This protein binds this small molecule.
Small molecule (SMILES): CC(=O)NCc1ccc(F)c(C)c1

Binding-site contacts:
Ligand atom C contacts residue PHE47 of chain 1.A at 3.8 Å (hydrophobic).
Ligand atom O contacts residue CYS46 of chain 1.A at 3.1 Å (h-bond).
Ligand atom C2 contacts residue ARG44 of chain 1.A at 3.8 Å.
Ligand atom C4 contacts residue THR217 of chain 1.A at 3.9 Å.
Ligand atom C4 contacts residue SER218 of chain 1.A at 3.9 Å.
Ligand atom N contacts residue SER218 of chain 1.A at 3.0 Å (h-bond).
Ligand atom C contacts residue TYR220 of chain 1.A at 4.1 Å (hydrophobic).
Ligand atom O contacts residue ASP43 of chain 1.A at 3.3 Å (salt-bridge).
Ligand atom C4 contacts residue HIS219 of chain 1.A at 3.5 Å.
Ligand atom C contacts residue SER218 of chain 1.A at 3.7 Å.
Ligand atom O contacts residue ASN45 of chain 1.A at 3.3 Å (h-bond).
Ligand atom C9 contacts residue SER218 of chain 1.A at 3.7 Å.
Ligand atom C1 contacts residue SER218 of chain 1.A at 3.8 Å.
Ligand atom C5 contacts residue SER218 of chain 1.A at 3.5 Å.
Ligand atom C2 contacts residue SER218 of chain 1.A at 3.9 Å.
Ligand atom N contacts residue CYS46 of chain 1.A at 3.5 Å (h-bond).
Ligand atom C2 contacts residue GLY42 of chain 1.A at 3.8 Å.
Ligand atom C9 contacts residue GLU169 of chain 1.A at 2.7 Å.
Ligand atom O contacts residue ARG44 of chain 1.A at 2.7 Å (salt-bridge).
Ligand atom C1 contacts residue ARG44 of chain 1.A at 3.8 Å.
Ligand atom O contacts residue GLY42 of chain 1.A at 3.8 Å.
Ligand atom C2 contacts residue ASP43 of chain 1.A at 4.2 Å.
Ligand atom O contacts residue LYS41 of chain 1.A at 4.0 Å.
Ligand atom C6 contacts residue THR217 of chain 1.A at 4.2 Å.
Ligand atom C5 contacts residue THR217 of chain 1.A at 3.5 Å.
Ligand atom C7 contacts residue SER218 of chain 1.A at 3.5 Å.
Ligand atom C5 contacts residue HIS219 of chain 1.A at 4.0 Å.
Ligand atom C2 contacts residue GLU169 of chain 1.A at 4.1 Å.
Ligand atom N contacts residue ARG44 of chain 1.A at 4.2 Å.
Ligand atom C8 contacts residue SER218 of chain 1.A at 4.2 Å.
Ligand atom C contacts residue CYS46 of chain 1.A at 1.7 Å (hydrophobic).
Ligand atom N contacts residue GLY42 of chain 1.A at 4.2 Å.
Ligand atom C contacts residue HIS219 of chain 1.A at 4.2 Å.
Ligand atom F contacts residue SER218 of chain 1.A at 3.4 Å.
Ligand atom C6 contacts residue SER218 of chain 1.A at 3.2 Å.
Ligand atom C3 contacts residue SER218 of chain 1.A at 3.7 Å.
Ligand atom C7 contacts residue GLU169 of chain 1.A at 2.8 Å.
Ligand atom C1 contacts residue CYS46 of chain 1.A at 2.6 Å (hydrophobic).
Ligand atom C8 contacts residue GLU169 of chain 1.A at 2.5 Å.
Ligand atom C3 contacts residue GLU169 of chain 1.A at 3.7 Å.

Sequence of chain 1.A:
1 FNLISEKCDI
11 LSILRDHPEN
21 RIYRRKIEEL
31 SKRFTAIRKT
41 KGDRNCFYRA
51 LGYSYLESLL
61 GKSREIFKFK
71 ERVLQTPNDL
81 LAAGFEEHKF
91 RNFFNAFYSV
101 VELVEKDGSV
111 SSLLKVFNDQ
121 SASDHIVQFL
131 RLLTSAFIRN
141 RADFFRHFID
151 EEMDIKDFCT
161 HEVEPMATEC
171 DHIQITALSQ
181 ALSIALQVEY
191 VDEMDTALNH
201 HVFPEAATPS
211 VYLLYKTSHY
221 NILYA